Binding-site contacts:
Ligand atom C2 contacts residue ASN687 of chain 1.A at 2.5 Å.
Ligand atom C8 contacts residue GLN710 of chain 1.A at 4.1 Å.
Ligand atom C8 contacts residue LYS711 of chain 1.A at 4.0 Å.
Ligand atom C8 contacts residue PRO686 of chain 1.A at 3.8 Å (hydrophobic).
Ligand atom N2 contacts residue PRO686 of chain 1.A at 4.1 Å.
Ligand atom C5 contacts residue ASN687 of chain 1.A at 3.7 Å.
Ligand atom O7 contacts residue ASN687 of chain 1.A at 4.1 Å.
Ligand atom N2 contacts residue ASN687 of chain 1.A at 2.9 Å (h-bond).
Ligand atom C4 contacts residue ASN687 of chain 1.A at 4.2 Å.
Ligand atom C3 contacts residue ASN687 of chain 1.A at 3.8 Å.
Ligand atom C1 contacts residue ASN687 of chain 1.A at 1.4 Å.
Ligand atom C7 contacts residue ASN687 of chain 1.A at 3.7 Å.
Ligand atom O5 contacts residue ASN687 of chain 1.A at 2.4 Å (h-bond).

Sequence of chain 1.A:
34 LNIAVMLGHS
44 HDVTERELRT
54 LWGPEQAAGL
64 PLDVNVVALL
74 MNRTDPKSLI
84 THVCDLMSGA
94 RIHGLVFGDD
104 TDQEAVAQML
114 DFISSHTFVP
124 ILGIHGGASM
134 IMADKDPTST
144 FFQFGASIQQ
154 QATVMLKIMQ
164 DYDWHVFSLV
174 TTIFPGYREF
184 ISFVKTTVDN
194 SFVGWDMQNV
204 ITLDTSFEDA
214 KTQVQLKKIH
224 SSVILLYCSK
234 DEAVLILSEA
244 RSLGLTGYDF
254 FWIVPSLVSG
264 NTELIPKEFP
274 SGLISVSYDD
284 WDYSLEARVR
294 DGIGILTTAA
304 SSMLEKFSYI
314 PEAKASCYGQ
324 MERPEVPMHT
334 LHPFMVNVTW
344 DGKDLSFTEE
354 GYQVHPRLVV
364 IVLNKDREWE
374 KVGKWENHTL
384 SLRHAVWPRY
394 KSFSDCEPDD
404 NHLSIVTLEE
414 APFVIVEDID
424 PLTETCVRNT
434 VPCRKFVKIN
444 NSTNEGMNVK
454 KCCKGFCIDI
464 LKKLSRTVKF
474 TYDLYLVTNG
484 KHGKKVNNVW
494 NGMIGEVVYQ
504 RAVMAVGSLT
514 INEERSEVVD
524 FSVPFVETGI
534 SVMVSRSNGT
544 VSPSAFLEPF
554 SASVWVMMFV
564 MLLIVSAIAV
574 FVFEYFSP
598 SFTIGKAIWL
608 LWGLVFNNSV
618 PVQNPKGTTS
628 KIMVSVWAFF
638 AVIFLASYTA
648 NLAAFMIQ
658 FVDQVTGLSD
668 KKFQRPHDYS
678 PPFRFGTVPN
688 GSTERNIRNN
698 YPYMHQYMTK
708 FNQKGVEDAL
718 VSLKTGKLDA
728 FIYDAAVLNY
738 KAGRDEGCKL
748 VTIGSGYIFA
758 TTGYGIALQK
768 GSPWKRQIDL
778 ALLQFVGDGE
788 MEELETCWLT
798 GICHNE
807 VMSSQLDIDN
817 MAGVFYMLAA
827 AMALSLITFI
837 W

A small-molecule ligand and the protein it binds are described below.
Small molecule (SMILES): CC(=O)N[C@@H]1[C@@H](O)[C@H](O)[C@@H](CO)O[C@H]1O